This small molecule binds to this protein.
Small molecule (SMILES): CC(=O)N[C@H]1[C@H](O[C@H]2[C@H](O)[C@@H](NC(C)=O)CO[C@@H]2CO)O[C@H](CO)[C@@H](O)[C@@H]1O

Sequence of chain 1.G:
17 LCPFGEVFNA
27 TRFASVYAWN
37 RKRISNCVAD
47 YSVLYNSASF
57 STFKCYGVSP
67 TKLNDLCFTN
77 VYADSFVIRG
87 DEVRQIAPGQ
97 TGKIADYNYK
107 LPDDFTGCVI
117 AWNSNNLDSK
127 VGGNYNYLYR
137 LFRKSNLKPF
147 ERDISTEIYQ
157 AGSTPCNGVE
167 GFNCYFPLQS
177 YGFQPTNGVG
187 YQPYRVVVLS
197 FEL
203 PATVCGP

Binding-site contacts:
Ligand atom C7 contacts residue VAL49 of chain 1.G at 3.2 Å (hydrophobic).
Ligand atom C3 contacts residue ASN25 of chain 1.G at 3.8 Å.
Ligand atom C2 contacts residue VAL49 of chain 1.G at 4.5 Å (hydrophobic).
Ligand atom C7 contacts residue ASN25 of chain 1.G at 3.7 Å.
Ligand atom O5 contacts residue ASN25 of chain 1.G at 2.3 Å (h-bond).
Ligand atom O7 contacts residue SER53 of chain 1.G at 3.2 Å.
Ligand atom C4 contacts residue ASN25 of chain 1.G at 4.2 Å.
Ligand atom N2 contacts residue ASN25 of chain 1.G at 2.9 Å (h-bond).
Ligand atom C8 contacts residue PHE24 of chain 1.G at 4.1 Å (hydrophobic).
Ligand atom O3 contacts residue VAL49 of chain 1.G at 3.2 Å.
Ligand atom C8 contacts residue LEU50 of chain 1.G at 4.1 Å (hydrophobic).
Ligand atom C5 contacts residue ASN25 of chain 1.G at 3.6 Å.
Ligand atom C7 contacts residue SER53 of chain 1.G at 4.2 Å.
Ligand atom C1 contacts residue ASN25 of chain 1.G at 1.4 Å.
Ligand atom O7 contacts residue ASN25 of chain 1.G at 4.1 Å.
Ligand atom C8 contacts residue GLY21 of chain 1.G at 4.1 Å.
Ligand atom O6 contacts residue ASN25 of chain 1.G at 4.4 Å.
Ligand atom C7 contacts residue GLY21 of chain 1.G at 3.9 Å.
Ligand atom O7 contacts residue VAL49 of chain 1.G at 3.2 Å.
Ligand atom N2 contacts residue VAL49 of chain 1.G at 3.8 Å.
Ligand atom C8 contacts residue VAL49 of chain 1.G at 3.4 Å (hydrophobic).
Ligand atom C3 contacts residue VAL49 of chain 1.G at 4.3 Å (hydrophobic).
Ligand atom C2 contacts residue ASN25 of chain 1.G at 2.5 Å.
Ligand atom C8 contacts residue PHE20 of chain 1.G at 3.9 Å (hydrophobic).
Ligand atom O7 contacts residue GLY21 of chain 1.G at 3.5 Å.